A protein and the small-molecule ligand that binds it are described below.
Small molecule (SMILES): CC(=O)N[C@@H]1[C@@H](O)[C@H](O)[C@@H](CO)O[C@H]1O

Sequence of chain 1.R:
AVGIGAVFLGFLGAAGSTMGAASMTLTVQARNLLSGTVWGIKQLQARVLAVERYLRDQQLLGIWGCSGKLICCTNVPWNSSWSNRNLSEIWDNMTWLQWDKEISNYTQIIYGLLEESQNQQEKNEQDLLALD

Binding-site contacts:
Ligand atom C4 contacts residue ASN126 of chain 1.R at 4.2 Å.
Ligand atom N2 contacts residue ASN126 of chain 1.R at 3.2 Å (h-bond).
Ligand atom O5 contacts residue ASN126 of chain 1.R at 2.2 Å (h-bond).
Ligand atom C8 contacts residue GLU123 of chain 1.R at 3.4 Å.
Ligand atom C7 contacts residue ASN126 of chain 1.R at 4.2 Å.
Ligand atom C5 contacts residue ASN126 of chain 1.R at 3.6 Å.
Ligand atom C2 contacts residue ASN126 of chain 1.R at 2.6 Å.
Ligand atom C3 contacts residue ASN126 of chain 1.R at 3.9 Å.
Ligand atom O7 contacts residue TYR127 of chain 1.R at 4.2 Å.
Ligand atom C8 contacts residue TYR127 of chain 1.R at 3.6 Å (hydrophobic).
Ligand atom C1 contacts residue ASN126 of chain 1.R at 1.4 Å.
Ligand atom C8 contacts residue ASN126 of chain 1.R at 4.5 Å.
Ligand atom C7 contacts residue TYR127 of chain 1.R at 4.0 Å (hydrophobic).